Sequence of chain 1.A:
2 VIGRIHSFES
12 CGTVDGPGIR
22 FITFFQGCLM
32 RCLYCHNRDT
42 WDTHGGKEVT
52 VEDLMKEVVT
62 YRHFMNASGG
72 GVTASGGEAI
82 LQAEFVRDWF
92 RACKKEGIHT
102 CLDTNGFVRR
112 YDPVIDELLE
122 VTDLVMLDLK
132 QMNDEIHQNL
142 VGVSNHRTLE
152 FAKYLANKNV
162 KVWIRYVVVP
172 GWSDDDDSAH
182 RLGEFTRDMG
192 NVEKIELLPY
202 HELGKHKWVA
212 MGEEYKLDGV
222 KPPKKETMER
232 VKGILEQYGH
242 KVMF

Binding-site contacts:
Ligand atom O contacts residue HIS37 of chain 1.A at 2.8 Å (h-bond).
Ligand atom CZ contacts residue LEU204 of chain 1.A at 3.9 Å (hydrophobic).
Ligand atom CG1 contacts residue VAL15 of chain 1.A at 3.3 Å (hydrophobic).
Ligand atom C contacts residue ASN38 of chain 1.A at 3.9 Å.
Ligand atom C contacts residue ASP16 of chain 1.A at 3.8 Å.
Ligand atom CA contacts residue ASP16 of chain 1.A at 3.9 Å.
Ligand atom O contacts residue HIS37 of chain 1.A at 3.0 Å.
Ligand atom CA contacts residue VAL15 of chain 1.A at 3.5 Å (hydrophobic).
Ligand atom C contacts residue VAL15 of chain 1.A at 3.4 Å (hydrophobic).
Ligand atom O contacts residue ASN38 of chain 1.A at 3.6 Å (h-bond).
Ligand atom OH contacts residue LYS208 of chain 1.A at 3.8 Å.
Ligand atom CA contacts residue ASN38 of chain 1.A at 3.6 Å.
Ligand atom C contacts residue LYS208 of chain 1.A at 3.8 Å.
Ligand atom OH contacts residue LEU204 of chain 1.A at 3.7 Å.
Ligand atom N contacts residue VAL15 of chain 1.A at 3.5 Å.
Ligand atom CA contacts residue HIS37 of chain 1.A at 3.8 Å.
Ligand atom CA contacts residue ASN38 of chain 1.A at 3.9 Å.
Ligand atom CB contacts residue HIS7 of chain 1.A at 3.9 Å.
Ligand atom O contacts residue PHE25 of chain 1.A at 4.0 Å.
Ligand atom O contacts residue LYS208 of chain 1.A at 2.6 Å (salt-bridge).
Ligand atom OG contacts residue VAL15 of chain 1.A at 2.9 Å (h-bond).
Ligand atom O contacts residue ASN38 of chain 1.A at 3.0 Å (h-bond).
Ligand atom N contacts residue HIS37 of chain 1.A at 3.7 Å.
Ligand atom CA contacts residue PHE25 of chain 1.A at 3.9 Å (hydrophobic).
Ligand atom CA contacts residue ASP16 of chain 1.A at 3.4 Å.
Ligand atom O contacts residue VAL15 of chain 1.A at 3.3 Å.
Ligand atom N contacts residue ASP16 of chain 1.A at 2.8 Å (salt-bridge).
Ligand atom CB contacts residue VAL15 of chain 1.A at 3.4 Å (hydrophobic).
Ligand atom CE2 contacts residue LYS208 of chain 1.A at 3.6 Å.
Ligand atom CB contacts residue PHE25 of chain 1.A at 3.6 Å (hydrophobic).
Ligand atom CA contacts residue HIS37 of chain 1.A at 4.0 Å.
Ligand atom C contacts residue HIS37 of chain 1.A at 3.2 Å.
Ligand atom OH contacts residue HIS207 of chain 1.A at 3.3 Å.
Ligand atom CB contacts residue ASN38 of chain 1.A at 3.4 Å.
Ligand atom CD2 contacts residue HIS37 of chain 1.A at 3.7 Å.
Ligand atom O contacts residue SAM1 of chain 1.D at 3.3 Å (h-bond).
Ligand atom O contacts residue PHE25 of chain 1.A at 4.0 Å.
Ligand atom N contacts residue ASN38 of chain 1.A at 2.9 Å (h-bond).
Ligand atom CA contacts residue SAM1 of chain 1.D at 3.9 Å.
Ligand atom CE2 contacts residue HIS37 of chain 1.A at 3.6 Å.

A protein and the small-molecule ligand that binds it are described below.
Small molecule (SMILES): CC(C)[C@H](N)C(=O)N[C@@H](CO)C(=O)NCC(=O)N[C@@H](Cc1ccc(O)cc1)C(=O)N[C@@H](C)C(=O)N[C@H](C(=O)O)C(C)C